Sequence of chain 1.M:
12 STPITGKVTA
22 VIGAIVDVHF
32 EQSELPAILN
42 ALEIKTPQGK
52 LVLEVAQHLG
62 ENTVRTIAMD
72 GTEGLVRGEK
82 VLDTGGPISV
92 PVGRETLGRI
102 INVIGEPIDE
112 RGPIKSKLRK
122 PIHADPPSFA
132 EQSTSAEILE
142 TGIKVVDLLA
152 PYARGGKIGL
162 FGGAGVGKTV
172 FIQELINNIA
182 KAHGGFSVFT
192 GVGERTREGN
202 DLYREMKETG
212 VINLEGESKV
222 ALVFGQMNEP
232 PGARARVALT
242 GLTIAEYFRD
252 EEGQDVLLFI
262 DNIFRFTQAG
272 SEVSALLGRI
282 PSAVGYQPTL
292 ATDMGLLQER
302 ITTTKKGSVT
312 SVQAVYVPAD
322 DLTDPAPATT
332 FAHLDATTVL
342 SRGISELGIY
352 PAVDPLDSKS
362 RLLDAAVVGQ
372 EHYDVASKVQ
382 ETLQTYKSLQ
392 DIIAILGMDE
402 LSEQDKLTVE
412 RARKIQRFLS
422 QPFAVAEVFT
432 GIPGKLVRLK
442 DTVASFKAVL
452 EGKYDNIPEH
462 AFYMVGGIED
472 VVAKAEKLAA

The protein below binds the small molecule below.
Small molecule (SMILES): Nc1ncnc2c1ncn2[C@@H]1O[C@H](CO[P](=O)(O)O[P](=O)(O)NP(=O)(O)O)[C@@H](O)[C@H]1O

Sequence of chain 1.L:
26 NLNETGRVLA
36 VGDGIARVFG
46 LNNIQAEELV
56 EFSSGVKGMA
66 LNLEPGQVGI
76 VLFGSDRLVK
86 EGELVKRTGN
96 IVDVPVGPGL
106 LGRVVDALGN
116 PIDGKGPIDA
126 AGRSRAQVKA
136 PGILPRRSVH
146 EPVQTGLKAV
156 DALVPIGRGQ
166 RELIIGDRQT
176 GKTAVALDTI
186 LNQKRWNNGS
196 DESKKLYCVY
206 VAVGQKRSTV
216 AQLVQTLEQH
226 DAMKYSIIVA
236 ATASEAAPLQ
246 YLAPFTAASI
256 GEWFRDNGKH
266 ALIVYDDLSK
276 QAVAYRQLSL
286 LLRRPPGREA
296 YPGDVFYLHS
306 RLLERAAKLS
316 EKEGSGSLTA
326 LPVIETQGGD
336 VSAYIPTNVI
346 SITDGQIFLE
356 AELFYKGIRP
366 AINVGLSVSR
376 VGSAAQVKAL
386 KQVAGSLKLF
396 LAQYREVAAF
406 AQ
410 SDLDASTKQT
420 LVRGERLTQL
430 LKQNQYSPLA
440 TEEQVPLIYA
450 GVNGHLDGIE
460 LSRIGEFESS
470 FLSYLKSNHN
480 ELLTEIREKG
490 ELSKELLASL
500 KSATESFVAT

Binding-site contacts:
Ligand atom O3A contacts residue GLY168 of chain 1.M at 3.0 Å (h-bond).
Ligand atom PG contacts residue MG1 of chain 1.SA at 3.6 Å.
Ligand atom O1B contacts residue LYS169 of chain 1.M at 2.7 Å (salt-bridge).
Ligand atom O3G contacts residue ARG375 of chain 1.L at 2.9 Å (salt-bridge).
Ligand atom PB contacts residue LYS169 of chain 1.M at 3.5 Å.
Ligand atom O1A contacts residue VAL171 of chain 1.M at 2.8 Å (h-bond).
Ligand atom O1A contacts residue LYS169 of chain 1.M at 3.5 Å (salt-bridge).
Ligand atom O1B contacts residue VAL167 of chain 1.M at 3.6 Å.
Ligand atom PA contacts residue GLY168 of chain 1.M at 3.6 Å.
Ligand atom O2B contacts residue MG1 of chain 1.SA at 2.2 Å.
Ligand atom O2G contacts residue GLU195 of chain 1.M at 3.2 Å (salt-bridge).
Ligand atom N1 contacts residue TYR351 of chain 1.M at 3.4 Å.
Ligand atom O2A contacts residue ARG375 of chain 1.L at 2.8 Å (salt-bridge).
Ligand atom O1A contacts residue GLY168 of chain 1.M at 3.0 Å.
Ligand atom O1G contacts residue ALA165 of chain 1.M at 3.4 Å.
Ligand atom O2G contacts residue ARG196 of chain 1.M at 3.6 Å (salt-bridge).
Ligand atom O1B contacts residue GLY168 of chain 1.M at 3.0 Å (h-bond).
Ligand atom O3A contacts residue ARG375 of chain 1.L at 3.4 Å (salt-bridge).
Ligand atom N7 contacts residue VAL171 of chain 1.M at 3.5 Å.
Ligand atom O2' contacts residue SER374 of chain 1.L at 3.1 Å (h-bond).
Ligand atom O2' contacts residue PHE430 of chain 1.M at 3.3 Å.
Ligand atom C2 contacts residue TYR351 of chain 1.M at 3.5 Å (hydrophobic).
Ligand atom C5 contacts residue TYR351 of chain 1.M at 3.5 Å (hydrophobic).
Ligand atom O3' contacts residue PHE430 of chain 1.M at 3.6 Å.
Ligand atom N3B contacts residue GLY166 of chain 1.M at 2.7 Å (h-bond).
Ligand atom N3B contacts residue ARG375 of chain 1.L at 3.1 Å (salt-bridge).
Ligand atom O3G contacts residue SER346 of chain 1.L at 3.6 Å.
Ligand atom O2B contacts residue THR170 of chain 1.M at 2.6 Å (h-bond).
Ligand atom PB contacts residue MG1 of chain 1.SA at 3.6 Å.
Ligand atom PA contacts residue ARG375 of chain 1.L at 3.5 Å.
Ligand atom O3G contacts residue ARG196 of chain 1.M at 2.9 Å (salt-bridge).
Ligand atom O1G contacts residue TYR317 of chain 1.M at 3.5 Å.
Ligand atom O1A contacts residue THR170 of chain 1.M at 3.2 Å (h-bond).
Ligand atom N1 contacts residue ALA427 of chain 1.M at 3.6 Å.
Ligand atom O1G contacts residue LYS169 of chain 1.M at 3.1 Å (salt-bridge).
Ligand atom O3' contacts residue ARG375 of chain 1.L at 3.2 Å.
Ligand atom O2G contacts residue MG1 of chain 1.SA at 2.2 Å.
Ligand atom C5' contacts residue ARG375 of chain 1.L at 3.4 Å.
Ligand atom C4 contacts residue TYR351 of chain 1.M at 3.5 Å (hydrophobic).
Ligand atom N6 contacts residue PHE424 of chain 1.M at 3.6 Å.